The small molecule below binds the protein below.
Small molecule (SMILES): CCc1oc2c(F)ccc(F)c2c1C(=O)c1cc(I)c(O)c(I)c1

Sequence of chain 2.A:
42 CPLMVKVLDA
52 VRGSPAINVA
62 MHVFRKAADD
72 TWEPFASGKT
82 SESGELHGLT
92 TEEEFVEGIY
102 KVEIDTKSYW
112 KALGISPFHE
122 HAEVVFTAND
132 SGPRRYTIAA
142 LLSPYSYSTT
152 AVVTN

Sequence of chain 1.A:
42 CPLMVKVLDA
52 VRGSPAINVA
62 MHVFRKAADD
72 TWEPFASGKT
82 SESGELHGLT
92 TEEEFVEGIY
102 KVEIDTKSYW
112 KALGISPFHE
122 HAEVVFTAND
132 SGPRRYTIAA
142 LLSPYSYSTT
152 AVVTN

Binding-site contacts:
Ligand atom CAT contacts residue ALA141 of chain 2.A at 3.3 Å (hydrophobic).
Ligand atom CAI contacts residue WH01 of chain 2.C at 0.7 Å.
Ligand atom FAX contacts residue WH01 of chain 2.C at 1.6 Å.
Ligand atom OAB contacts residue WH01 of chain 2.C at 0.6 Å.
Ligand atom OAO contacts residue LYS47 of chain 2.A at 3.4 Å (salt-bridge).
Ligand atom CAE contacts residue WH01 of chain 2.C at 0.6 Å.
Ligand atom FAW contacts residue WH01 of chain 2.C at 2.8 Å.
Ligand atom CAV contacts residue WH01 of chain 2.C at 1.0 Å.
Ligand atom CAL contacts residue WH01 of chain 2.C at 0.5 Å.
Ligand atom CAR contacts residue ALA140 of chain 2.A at 3.2 Å (hydrophobic).
Ligand atom OAM contacts residue WH01 of chain 2.C at 3.0 Å.
Ligand atom CAJ contacts residue WH01 of chain 2.C at 1.1 Å.
Ligand atom CAF contacts residue WH01 of chain 2.C at 2.0 Å.
Ligand atom FAW contacts residue LEU49 of chain 2.A at 3.1 Å.
Ligand atom CAF contacts residue LEU49 of chain 2.A at 3.5 Å (hydrophobic).
Ligand atom IAP contacts residue WH01 of chain 2.C at 1.3 Å.
Ligand atom OAM contacts residue ALA140 of chain 1.A at 3.0 Å.
Ligand atom OAO contacts residue WH01 of chain 2.C at 0.5 Å (h-bond).
Ligand atom CAU contacts residue WH01 of chain 2.C at 0.9 Å.
Ligand atom CAC contacts residue WH01 of chain 2.C at 1.4 Å.
Ligand atom CAR contacts residue LEU142 of chain 2.A at 3.5 Å (hydrophobic).
Ligand atom CAR contacts residue ALA141 of chain 2.A at 3.2 Å (hydrophobic).
Ligand atom CAK contacts residue WH01 of chain 2.C at 1.1 Å.
Ligand atom CAD contacts residue WH01 of chain 2.C at 1.1 Å.
Ligand atom CAG contacts residue WH01 of chain 2.C at 0.8 Å.
Ligand atom OAM contacts residue THR151 of chain 1.A at 3.2 Å.
Ligand atom CAA contacts residue WH01 of chain 2.C at 0.7 Å.
Ligand atom CAS contacts residue WH01 of chain 2.C at 1.2 Å.
Ligand atom OAM contacts residue LEU49 of chain 2.A at 3.2 Å.
Ligand atom CAT contacts residue LEU142 of chain 2.A at 3.2 Å (hydrophobic).
Ligand atom CAV contacts residue SER149 of chain 1.A at 3.3 Å.
Ligand atom CAU contacts residue ALA140 of chain 1.A at 3.4 Å (hydrophobic).
Ligand atom FAX contacts residue SER149 of chain 2.A at 3.5 Å.
Ligand atom CAH contacts residue WH01 of chain 2.C at 1.4 Å.
Ligand atom CAQ contacts residue WH01 of chain 2.C at 1.8 Å.
Ligand atom CAR contacts residue WH01 of chain 2.C at 1.1 Å.
Ligand atom IAN contacts residue WH01 of chain 2.C at 1.8 Å.
Ligand atom CAT contacts residue WH01 of chain 2.C at 0.9 Å.
Ligand atom OAO contacts residue LYS47 of chain 1.A at 3.1 Å (salt-bridge).
Ligand atom CAT contacts residue ALA140 of chain 2.A at 3.4 Å (hydrophobic).